Sequence of chain 1.B:
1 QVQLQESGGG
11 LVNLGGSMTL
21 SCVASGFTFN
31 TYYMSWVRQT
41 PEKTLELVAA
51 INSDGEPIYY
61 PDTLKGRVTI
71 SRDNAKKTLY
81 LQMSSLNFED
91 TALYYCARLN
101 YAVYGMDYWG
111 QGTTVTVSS

This protein binds this small molecule.
Small molecule (SMILES): C[C@]12CC[C@@H]3c4ccc(O[C@@H]5O[C@H](C(=O)O)[C@@H](O)[C@H](O)[C@H]5O)cc4CC[C@H]3[C@@H]1C[C@@H](O)[C@@H]2O

Binding-site contacts:
Ligand atom C11 contacts residue TYR104 of chain 2.B at 3.5 Å (hydrophobic).
Ligand atom C6 contacts residue TYR33 of chain 2.B at 3.7 Å (hydrophobic).
Ligand atom C23 contacts residue TYR33 of chain 2.B at 3.6 Å (hydrophobic).
Ligand atom C3 contacts residue LEU99 of chain 2.B at 4.0 Å (hydrophobic).
Ligand atom O32 contacts residue THR28 of chain 1.B at 3.5 Å.
Ligand atom C2 contacts residue LEU99 of chain 2.B at 3.8 Å (hydrophobic).
Ligand atom C9 contacts residue TYR104 of chain 2.B at 3.6 Å (hydrophobic).
Ligand atom O20 contacts residue ASN100 of chain 2.B at 3.5 Å.
Ligand atom C5 contacts residue TYR33 of chain 2.B at 4.0 Å (hydrophobic).
Ligand atom C3 contacts residue ASN100 of chain 2.B at 3.9 Å.
Ligand atom C2 contacts residue GLY105 of chain 2.B at 3.7 Å.
Ligand atom O28 contacts residue TYR33 of chain 2.B at 2.7 Å (h-bond).
Ligand atom C5 contacts residue TYR104 of chain 2.B at 4.0 Å (hydrophobic).
Ligand atom O29 contacts residue TYR32 of chain 2.B at 3.8 Å.
Ligand atom C2 contacts residue TYR104 of chain 2.B at 3.7 Å (hydrophobic).
Ligand atom C2 contacts residue ASN100 of chain 2.B at 3.2 Å.
Ligand atom C1 contacts residue GLY105 of chain 2.B at 3.6 Å.
Ligand atom O29 contacts residue THR31 of chain 2.B at 2.5 Å (h-bond).
Ligand atom O20 contacts residue LEU99 of chain 2.B at 3.9 Å.
Ligand atom C4 contacts residue TYR33 of chain 2.B at 3.6 Å (hydrophobic).
Ligand atom C7 contacts residue ILE58 of chain 2.B at 3.7 Å (hydrophobic).
Ligand atom C22 contacts residue LEU99 of chain 2.B at 3.6 Å (hydrophobic).
Ligand atom O30 contacts residue THR28 of chain 1.B at 3.5 Å.
Ligand atom C1 contacts residue TYR104 of chain 2.B at 3.4 Å (hydrophobic).
Ligand atom O28 contacts residue TYR32 of chain 2.B at 3.5 Å.
Ligand atom C22 contacts residue TYR33 of chain 2.B at 3.8 Å (hydrophobic).
Ligand atom O20 contacts residue TYR101 of chain 2.B at 3.4 Å (h-bond).
Ligand atom O28 contacts residue LEU99 of chain 2.B at 2.8 Å (h-bond).
Ligand atom O30 contacts residue THR31 of chain 2.B at 3.8 Å.
Ligand atom C25 contacts residue TYR33 of chain 2.B at 3.5 Å (hydrophobic).
Ligand atom C10 contacts residue TYR104 of chain 2.B at 3.8 Å (hydrophobic).
Ligand atom O27 contacts residue TYR101 of chain 2.B at 3.5 Å.
Ligand atom C21 contacts residue TYR33 of chain 2.B at 3.6 Å (hydrophobic).
Ligand atom C24 contacts residue THR28 of chain 1.B at 3.9 Å.
Ligand atom C26 contacts residue TYR101 of chain 2.B at 3.5 Å (hydrophobic).
Ligand atom C12 contacts residue TYR104 of chain 2.B at 3.9 Å (hydrophobic).
Ligand atom C23 contacts residue THR31 of chain 2.B at 3.2 Å.
Ligand atom O31 contacts residue TYR101 of chain 2.B at 3.4 Å.
Ligand atom C25 contacts residue TYR101 of chain 2.B at 4.0 Å (hydrophobic).
Ligand atom O30 contacts residue TYR33 of chain 2.B at 4.0 Å.

Sequence of chain 2.B:
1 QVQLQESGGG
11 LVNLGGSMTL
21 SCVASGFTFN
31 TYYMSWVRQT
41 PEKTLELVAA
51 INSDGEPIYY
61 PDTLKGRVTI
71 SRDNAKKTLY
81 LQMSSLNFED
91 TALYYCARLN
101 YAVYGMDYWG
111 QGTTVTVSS